This protein binds this small molecule.
Small molecule (SMILES): CC(=O)N[C@@H]1[C@@H](O)[C@H](O)[C@@H](CO)O[C@H]1O

Sequence of chain 1.E:
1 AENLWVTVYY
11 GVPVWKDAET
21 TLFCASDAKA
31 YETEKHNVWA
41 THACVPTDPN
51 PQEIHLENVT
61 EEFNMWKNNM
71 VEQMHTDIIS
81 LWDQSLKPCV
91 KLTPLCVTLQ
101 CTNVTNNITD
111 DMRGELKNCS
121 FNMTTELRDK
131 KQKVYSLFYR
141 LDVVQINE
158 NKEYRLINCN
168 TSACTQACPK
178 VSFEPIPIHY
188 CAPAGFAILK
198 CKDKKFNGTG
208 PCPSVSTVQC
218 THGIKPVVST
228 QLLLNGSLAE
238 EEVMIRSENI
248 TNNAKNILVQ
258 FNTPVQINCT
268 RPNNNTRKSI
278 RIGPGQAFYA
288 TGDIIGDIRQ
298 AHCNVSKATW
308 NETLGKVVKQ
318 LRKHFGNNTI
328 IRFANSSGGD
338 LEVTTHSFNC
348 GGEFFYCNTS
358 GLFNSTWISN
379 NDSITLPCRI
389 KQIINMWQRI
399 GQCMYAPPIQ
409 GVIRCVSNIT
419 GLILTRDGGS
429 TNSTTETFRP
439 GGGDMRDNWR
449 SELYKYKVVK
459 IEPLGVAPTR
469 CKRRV

Binding-site contacts:
Ligand atom C3 contacts residue ASN103 of chain 1.E at 3.8 Å.
Ligand atom C1 contacts residue ASN103 of chain 1.E at 1.4 Å.
Ligand atom C4 contacts residue ASN103 of chain 1.E at 4.2 Å.
Ligand atom C5 contacts residue ASN103 of chain 1.E at 3.7 Å.
Ligand atom N2 contacts residue ASN103 of chain 1.E at 2.8 Å (h-bond).
Ligand atom O5 contacts residue LYS117 of chain 1.E at 3.7 Å.
Ligand atom C5 contacts residue LYS117 of chain 1.E at 4.0 Å.
Ligand atom C6 contacts residue LYS117 of chain 1.E at 4.4 Å.
Ligand atom O5 contacts residue ASN103 of chain 1.E at 2.4 Å (h-bond).
Ligand atom C7 contacts residue ASN103 of chain 1.E at 3.6 Å.
Ligand atom O7 contacts residue ASN103 of chain 1.E at 4.0 Å.
Ligand atom C1 contacts residue LYS117 of chain 1.E at 4.0 Å.
Ligand atom C6 contacts residue ASN103 of chain 1.E at 4.4 Å.
Ligand atom C2 contacts residue ASN103 of chain 1.E at 2.5 Å.